Sequence of chain 1.B:
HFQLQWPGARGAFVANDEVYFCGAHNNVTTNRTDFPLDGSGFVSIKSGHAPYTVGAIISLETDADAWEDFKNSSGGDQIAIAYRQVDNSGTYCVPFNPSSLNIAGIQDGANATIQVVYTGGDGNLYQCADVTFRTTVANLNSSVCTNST

A protein and the small-molecule ligand that binds it are described below.
Small molecule (SMILES): CC(=O)N[C@@H]1[C@@H](O)[C@H](O)[C@@H](CO)O[C@H]1O

Binding-site contacts:
Ligand atom C7 contacts residue SER74 of chain 1.B at 3.2 Å.
Ligand atom O5 contacts residue ASN72 of chain 1.B at 2.4 Å (h-bond).
Ligand atom C5 contacts residue ASP77 of chain 1.B at 3.9 Å.
Ligand atom O6 contacts residue GLY76 of chain 1.B at 3.5 Å.
Ligand atom C5 contacts residue GLY76 of chain 1.B at 4.0 Å.
Ligand atom C1 contacts residue ASN72 of chain 1.B at 1.4 Å.
Ligand atom N2 contacts residue ASN72 of chain 1.B at 2.9 Å (h-bond).
Ligand atom C3 contacts residue SER74 of chain 1.B at 4.3 Å.
Ligand atom N2 contacts residue SER74 of chain 1.B at 2.6 Å (h-bond).
Ligand atom O7 contacts residue SER74 of chain 1.B at 4.4 Å.
Ligand atom C3 contacts residue ASN72 of chain 1.B at 3.8 Å.
Ligand atom C8 contacts residue ASN72 of chain 1.B at 4.4 Å.
Ligand atom C8 contacts residue SER73 of chain 1.B at 3.6 Å.
Ligand atom C5 contacts residue ASN72 of chain 1.B at 3.7 Å.
Ligand atom O7 contacts residue ASN72 of chain 1.B at 3.5 Å (h-bond).
Ligand atom C6 contacts residue ASP77 of chain 1.B at 3.5 Å.
Ligand atom C1 contacts residue GLY76 of chain 1.B at 3.8 Å.
Ligand atom O6 contacts residue ASP77 of chain 1.B at 2.6 Å (salt-bridge).
Ligand atom C7 contacts residue ASN72 of chain 1.B at 3.3 Å.
Ligand atom C4 contacts residue ASN72 of chain 1.B at 4.2 Å.
Ligand atom O5 contacts residue GLY76 of chain 1.B at 3.6 Å.
Ligand atom C2 contacts residue SER74 of chain 1.B at 3.7 Å.
Ligand atom C8 contacts residue SER74 of chain 1.B at 3.0 Å.
Ligand atom C2 contacts residue ASN72 of chain 1.B at 2.4 Å.
Ligand atom C6 contacts residue GLY76 of chain 1.B at 4.5 Å.
Ligand atom O5 contacts residue ASP77 of chain 1.B at 3.2 Å (salt-bridge).
Ligand atom C1 contacts residue ASP77 of chain 1.B at 4.3 Å.
Ligand atom C1 contacts residue SER74 of chain 1.B at 3.8 Å.
Ligand atom O6 contacts residue ILE79 of chain 1.B at 4.3 Å.